Binding-site contacts:
Ligand atom C3 contacts residue ASN149 of chain 1.B at 3.7 Å.
Ligand atom C8 contacts residue LYS147 of chain 1.B at 2.7 Å.
Ligand atom C8 contacts residue ASN148 of chain 1.B at 2.9 Å.
Ligand atom C4 contacts residue ASN149 of chain 1.B at 4.2 Å.
Ligand atom C8 contacts residue ASN149 of chain 1.B at 4.2 Å.
Ligand atom N2 contacts residue LYS147 of chain 1.B at 3.8 Å.
Ligand atom C7 contacts residue ASN149 of chain 1.B at 3.4 Å.
Ligand atom C2 contacts residue ASN149 of chain 1.B at 2.4 Å.
Ligand atom O7 contacts residue ASN149 of chain 1.B at 3.6 Å.
Ligand atom C1 contacts residue ASN149 of chain 1.B at 1.4 Å.
Ligand atom C7 contacts residue LYS147 of chain 1.B at 2.8 Å.
Ligand atom C7 contacts residue ASN148 of chain 1.B at 4.2 Å.
Ligand atom C5 contacts residue ASN149 of chain 1.B at 3.7 Å.
Ligand atom N2 contacts residue ASN149 of chain 1.B at 2.8 Å (h-bond).
Ligand atom O5 contacts residue ASN149 of chain 1.B at 2.5 Å (h-bond).
Ligand atom O7 contacts residue LYS147 of chain 1.B at 2.8 Å (salt-bridge).

This small molecule binds to this protein.
Small molecule (SMILES): CC(=O)N[C@@H]1[C@@H](O)[C@H](O)[C@@H](CO)O[C@H]1O

Sequence of chain 1.B:
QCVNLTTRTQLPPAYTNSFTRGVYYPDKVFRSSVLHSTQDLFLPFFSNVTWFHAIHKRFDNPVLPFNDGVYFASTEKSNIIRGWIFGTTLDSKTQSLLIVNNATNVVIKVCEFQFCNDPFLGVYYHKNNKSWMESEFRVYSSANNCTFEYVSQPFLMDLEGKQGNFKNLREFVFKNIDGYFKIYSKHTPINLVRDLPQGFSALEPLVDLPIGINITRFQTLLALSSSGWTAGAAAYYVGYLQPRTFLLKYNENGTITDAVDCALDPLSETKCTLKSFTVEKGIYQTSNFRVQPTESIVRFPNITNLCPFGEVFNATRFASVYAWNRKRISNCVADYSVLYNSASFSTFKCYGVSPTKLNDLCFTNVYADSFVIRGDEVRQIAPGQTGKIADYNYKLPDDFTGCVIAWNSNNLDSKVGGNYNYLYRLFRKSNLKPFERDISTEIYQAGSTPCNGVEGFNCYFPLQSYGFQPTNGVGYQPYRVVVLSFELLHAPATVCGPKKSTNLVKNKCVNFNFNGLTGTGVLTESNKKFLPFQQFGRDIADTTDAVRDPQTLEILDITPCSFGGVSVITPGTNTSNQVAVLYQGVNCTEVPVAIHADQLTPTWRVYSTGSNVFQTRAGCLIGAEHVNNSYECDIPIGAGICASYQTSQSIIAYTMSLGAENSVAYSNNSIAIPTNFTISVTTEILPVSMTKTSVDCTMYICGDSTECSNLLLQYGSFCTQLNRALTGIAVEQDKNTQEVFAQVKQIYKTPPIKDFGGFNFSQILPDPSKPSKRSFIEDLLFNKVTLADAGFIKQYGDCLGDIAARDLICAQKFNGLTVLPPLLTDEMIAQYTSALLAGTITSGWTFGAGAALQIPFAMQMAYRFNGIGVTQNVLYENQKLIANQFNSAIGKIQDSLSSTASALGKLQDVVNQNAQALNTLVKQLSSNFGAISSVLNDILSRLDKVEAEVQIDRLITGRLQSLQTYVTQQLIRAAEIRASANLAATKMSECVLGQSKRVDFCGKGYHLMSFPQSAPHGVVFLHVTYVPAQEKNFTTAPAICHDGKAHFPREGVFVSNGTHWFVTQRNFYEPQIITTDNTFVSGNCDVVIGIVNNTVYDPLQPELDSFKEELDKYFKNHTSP